Sequence of chain 1.B:
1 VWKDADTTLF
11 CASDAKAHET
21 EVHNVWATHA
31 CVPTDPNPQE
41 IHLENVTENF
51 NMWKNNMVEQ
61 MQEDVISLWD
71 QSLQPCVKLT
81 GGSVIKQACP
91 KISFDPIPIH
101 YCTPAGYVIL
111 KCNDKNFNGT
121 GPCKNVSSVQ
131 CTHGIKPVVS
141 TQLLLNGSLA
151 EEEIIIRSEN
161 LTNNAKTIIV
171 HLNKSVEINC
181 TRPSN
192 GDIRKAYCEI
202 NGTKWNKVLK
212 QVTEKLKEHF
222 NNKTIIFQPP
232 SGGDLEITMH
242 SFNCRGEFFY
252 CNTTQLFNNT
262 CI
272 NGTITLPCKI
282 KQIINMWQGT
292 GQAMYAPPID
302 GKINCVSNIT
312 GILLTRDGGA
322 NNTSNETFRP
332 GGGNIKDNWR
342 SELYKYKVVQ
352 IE

Binding-site contacts:
Ligand atom C5 contacts residue ASN202 of chain 1.B at 3.6 Å.
Ligand atom C5 contacts residue THR204 of chain 1.B at 3.9 Å.
Ligand atom O5 contacts residue THR204 of chain 1.B at 4.1 Å.
Ligand atom C2 contacts residue ASN202 of chain 1.B at 2.4 Å.
Ligand atom O6 contacts residue LYS205 of chain 1.B at 4.2 Å.
Ligand atom O7 contacts residue ASN202 of chain 1.B at 3.5 Å (h-bond).
Ligand atom C6 contacts residue ASN202 of chain 1.B at 4.4 Å.
Ligand atom O5 contacts residue LYS205 of chain 1.B at 4.0 Å.
Ligand atom C4 contacts residue ASN202 of chain 1.B at 4.2 Å.
Ligand atom C6 contacts residue THR204 of chain 1.B at 3.6 Å.
Ligand atom N2 contacts residue ASN202 of chain 1.B at 2.9 Å (h-bond).
Ligand atom C8 contacts residue ASN202 of chain 1.B at 4.4 Å.
Ligand atom C6 contacts residue LYS205 of chain 1.B at 4.3 Å.
Ligand atom O5 contacts residue ASN202 of chain 1.B at 2.4 Å (h-bond).
Ligand atom C3 contacts residue ASN202 of chain 1.B at 3.8 Å.
Ligand atom C1 contacts residue ASN202 of chain 1.B at 1.4 Å.
Ligand atom C7 contacts residue ASN202 of chain 1.B at 3.3 Å.

The small molecule below binds the protein below.
Small molecule (SMILES): CC(=O)N[C@@H]1[C@@H](O)[C@H](O)[C@@H](CO)O[C@H]1O